Binding-site contacts:
Ligand atom OB contacts residue DCY8 of chain 1.B at 3.8 Å.
Ligand atom OA contacts residue DCY15 of chain 1.B at 3.2 Å (h-bond).
Ligand atom CD contacts residue DAL12 of chain 1.B at 3.7 Å.
Ligand atom CG contacts residue DCY8 of chain 1.B at 2.8 Å.
Ligand atom CJ contacts residue DCY15 of chain 1.B at 2.6 Å.
Ligand atom CA contacts residue DAL12 of chain 1.B at 4.4 Å.
Ligand atom NB contacts residue DAL11 of chain 1.B at 4.4 Å.
Ligand atom CK contacts residue DCY15 of chain 1.B at 1.7 Å.
Ligand atom CC contacts residue DAL12 of chain 1.B at 4.0 Å.
Ligand atom CJ contacts residue LYS35 of chain 1.A at 4.4 Å.
Ligand atom CC contacts residue DAL11 of chain 1.B at 4.5 Å.
Ligand atom CH contacts residue PHE39 of chain 1.A at 4.3 Å (hydrophobic).
Ligand atom NA contacts residue DCY8 of chain 1.B at 3.2 Å (h-bond).
Ligand atom OA contacts residue LYS35 of chain 1.A at 3.3 Å.
Ligand atom CB contacts residue LYS35 of chain 1.A at 3.7 Å.
Ligand atom CF contacts residue DCY8 of chain 1.B at 4.2 Å.
Ligand atom CB contacts residue DAL12 of chain 1.B at 4.5 Å.
Ligand atom CF contacts residue DAL12 of chain 1.B at 4.2 Å.
Ligand atom CH contacts residue DCY8 of chain 1.B at 1.9 Å.
Ligand atom CE contacts residue DCY8 of chain 1.B at 3.9 Å.
Ligand atom NB contacts residue DCY15 of chain 1.B at 3.5 Å.
Ligand atom CE contacts residue DAL12 of chain 1.B at 3.7 Å.
Ligand atom CD contacts residue DAL11 of chain 1.B at 3.7 Å.
Ligand atom CA contacts residue LYS35 of chain 1.A at 4.2 Å.
Ligand atom CE contacts residue DAL11 of chain 1.B at 3.5 Å.

A protein and the small-molecule ligand that binds it are described below.
Small molecule (SMILES): CC(=O)Nc1ccc(NC(C)=O)cc1

Sequence of chain 1.A:
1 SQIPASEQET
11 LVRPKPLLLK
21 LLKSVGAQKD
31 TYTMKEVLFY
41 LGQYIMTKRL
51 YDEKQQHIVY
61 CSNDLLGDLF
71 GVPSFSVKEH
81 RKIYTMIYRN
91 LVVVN